A protein and the small-molecule ligand that binds it are described below.
Small molecule (SMILES): CC(=O)N[C@@H]1[C@@H](O)[C@H](O)[C@@H](CO)O[C@H]1O

Sequence of chain 1.B:
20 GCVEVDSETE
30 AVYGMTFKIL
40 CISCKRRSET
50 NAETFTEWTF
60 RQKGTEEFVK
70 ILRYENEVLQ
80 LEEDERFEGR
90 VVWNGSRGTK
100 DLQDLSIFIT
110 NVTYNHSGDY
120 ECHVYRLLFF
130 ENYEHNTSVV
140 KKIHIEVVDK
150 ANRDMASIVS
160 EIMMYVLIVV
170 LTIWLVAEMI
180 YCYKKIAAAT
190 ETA

Binding-site contacts:
Ligand atom C7 contacts residue ARG89 of chain 1.B at 4.5 Å.
Ligand atom O5 contacts residue ASN114 of chain 1.B at 2.4 Å (h-bond).
Ligand atom O7 contacts residue ASN114 of chain 1.B at 2.3 Å (h-bond).
Ligand atom C4 contacts residue ASN114 of chain 1.B at 4.2 Å.
Ligand atom C8 contacts residue ASN114 of chain 1.B at 4.3 Å.
Ligand atom C7 contacts residue ASN114 of chain 1.B at 2.9 Å.
Ligand atom O7 contacts residue ARG85 of chain 1.B at 4.4 Å.
Ligand atom O6 contacts residue ASN114 of chain 1.B at 3.9 Å.
Ligand atom C5 contacts residue ASN114 of chain 1.B at 3.6 Å.
Ligand atom C3 contacts residue ASN114 of chain 1.B at 3.8 Å.
Ligand atom C1 contacts residue ASN114 of chain 1.B at 1.4 Å.
Ligand atom C7 contacts residue THR112 of chain 1.B at 4.4 Å.
Ligand atom C8 contacts residue THR112 of chain 1.B at 4.2 Å.
Ligand atom C6 contacts residue ASN114 of chain 1.B at 4.5 Å.
Ligand atom N2 contacts residue ASN114 of chain 1.B at 3.0 Å (h-bond).
Ligand atom C2 contacts residue ASN114 of chain 1.B at 2.5 Å.
Ligand atom C8 contacts residue ARG89 of chain 1.B at 3.5 Å.
Ligand atom O7 contacts residue THR112 of chain 1.B at 3.9 Å.